This protein binds this small molecule.
Small molecule (SMILES): CC(=O)N[C@@H]1[C@@H](O)[C@H](O)[C@@H](CO)O[C@H]1O

Binding-site contacts:
Ligand atom C7 contacts residue ASN618 of chain 1.A at 3.8 Å.
Ligand atom C4 contacts residue ASN618 of chain 1.A at 4.1 Å.
Ligand atom C5 contacts residue ASN618 of chain 1.A at 3.6 Å.
Ligand atom O7 contacts residue THR562 of chain 1.A at 4.0 Å.
Ligand atom O7 contacts residue SER587 of chain 1.A at 3.6 Å.
Ligand atom C2 contacts residue LYS586 of chain 1.A at 4.4 Å.
Ligand atom C6 contacts residue VAL589 of chain 1.A at 3.9 Å (hydrophobic).
Ligand atom C1 contacts residue ASN618 of chain 1.A at 1.4 Å.
Ligand atom O5 contacts residue SER587 of chain 1.A at 4.2 Å.
Ligand atom C7 contacts residue SER587 of chain 1.A at 4.2 Å.
Ligand atom N2 contacts residue ASN618 of chain 1.A at 2.9 Å (h-bond).
Ligand atom C2 contacts residue ASN618 of chain 1.A at 2.3 Å.
Ligand atom C3 contacts residue ASN618 of chain 1.A at 3.7 Å.
Ligand atom O7 contacts residue LYS586 of chain 1.A at 3.9 Å.
Ligand atom C1 contacts residue SER587 of chain 1.A at 4.2 Å.
Ligand atom C7 contacts residue LYS586 of chain 1.A at 3.6 Å.
Ligand atom O5 contacts residue ASN618 of chain 1.A at 2.3 Å (h-bond).
Ligand atom C2 contacts residue SER587 of chain 1.A at 4.2 Å.
Ligand atom N2 contacts residue LYS586 of chain 1.A at 3.8 Å.
Ligand atom O6 contacts residue VAL589 of chain 1.A at 4.1 Å.
Ligand atom O7 contacts residue ASN618 of chain 1.A at 4.1 Å.
Ligand atom C8 contacts residue LYS586 of chain 1.A at 3.8 Å.
Ligand atom O5 contacts residue VAL589 of chain 1.A at 3.7 Å.
Ligand atom C5 contacts residue VAL589 of chain 1.A at 4.5 Å (hydrophobic).

Sequence of chain 1.A:
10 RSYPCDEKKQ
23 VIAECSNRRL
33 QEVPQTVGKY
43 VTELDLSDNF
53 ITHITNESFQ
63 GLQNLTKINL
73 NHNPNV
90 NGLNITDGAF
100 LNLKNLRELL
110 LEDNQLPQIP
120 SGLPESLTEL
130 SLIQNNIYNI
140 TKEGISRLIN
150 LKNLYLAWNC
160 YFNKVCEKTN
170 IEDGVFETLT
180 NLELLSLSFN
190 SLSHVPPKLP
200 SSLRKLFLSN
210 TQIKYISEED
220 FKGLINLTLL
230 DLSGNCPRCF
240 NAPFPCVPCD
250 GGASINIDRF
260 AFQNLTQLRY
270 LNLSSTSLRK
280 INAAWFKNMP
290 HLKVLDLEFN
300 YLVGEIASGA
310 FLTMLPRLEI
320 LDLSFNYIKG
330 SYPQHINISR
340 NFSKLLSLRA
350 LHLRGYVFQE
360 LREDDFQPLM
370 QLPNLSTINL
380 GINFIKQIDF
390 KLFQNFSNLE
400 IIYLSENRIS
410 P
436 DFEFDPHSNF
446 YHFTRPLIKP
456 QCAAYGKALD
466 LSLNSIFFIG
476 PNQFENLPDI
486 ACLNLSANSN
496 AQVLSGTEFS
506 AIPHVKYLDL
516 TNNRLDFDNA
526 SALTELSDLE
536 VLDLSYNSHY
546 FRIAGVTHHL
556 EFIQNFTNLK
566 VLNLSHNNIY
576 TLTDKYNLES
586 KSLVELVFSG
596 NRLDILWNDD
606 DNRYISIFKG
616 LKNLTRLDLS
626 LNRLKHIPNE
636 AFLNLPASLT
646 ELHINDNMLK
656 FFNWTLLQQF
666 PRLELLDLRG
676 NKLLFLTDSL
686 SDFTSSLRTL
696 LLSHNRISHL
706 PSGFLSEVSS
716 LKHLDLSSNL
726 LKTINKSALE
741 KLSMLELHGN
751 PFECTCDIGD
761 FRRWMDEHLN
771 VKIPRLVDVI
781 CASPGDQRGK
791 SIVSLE